Sequence of chain 1.K:
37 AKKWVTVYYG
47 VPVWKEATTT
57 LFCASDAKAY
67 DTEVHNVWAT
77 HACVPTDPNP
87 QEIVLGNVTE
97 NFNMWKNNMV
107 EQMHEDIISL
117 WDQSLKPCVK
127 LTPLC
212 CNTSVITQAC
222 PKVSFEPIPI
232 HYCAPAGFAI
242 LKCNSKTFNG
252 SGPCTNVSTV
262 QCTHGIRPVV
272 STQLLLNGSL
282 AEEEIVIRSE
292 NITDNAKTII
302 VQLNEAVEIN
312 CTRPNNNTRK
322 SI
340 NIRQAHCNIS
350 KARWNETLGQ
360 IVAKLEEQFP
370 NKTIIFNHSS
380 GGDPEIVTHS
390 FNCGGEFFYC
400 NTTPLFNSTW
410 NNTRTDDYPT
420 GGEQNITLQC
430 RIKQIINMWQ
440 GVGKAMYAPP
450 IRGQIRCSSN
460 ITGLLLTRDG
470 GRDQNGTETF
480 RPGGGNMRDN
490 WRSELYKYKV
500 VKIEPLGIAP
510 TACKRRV

This protein binds this small molecule.
Small molecule (SMILES): CC(=O)N[C@H]1[C@H](O[C@H]2[C@H](O)[C@@H](NC(C)=O)CO[C@@H]2CO)O[C@H](CO)[C@@H](O)[C@@H]1O

Binding-site contacts:
Ligand atom C8 contacts residue ILE374 of chain 1.K at 3.9 Å (hydrophobic).
Ligand atom C3 contacts residue ASN376 of chain 1.K at 3.6 Å.
Ligand atom C1 contacts residue HIS377 of chain 1.K at 4.1 Å.
Ligand atom O6 contacts residue ARG480 of chain 1.K at 3.8 Å.
Ligand atom C7 contacts residue ASN376 of chain 1.K at 3.4 Å.
Ligand atom O7 contacts residue ASN376 of chain 1.K at 3.9 Å.
Ligand atom C1 contacts residue ASN376 of chain 1.K at 1.4 Å.
Ligand atom C5 contacts residue HIS377 of chain 1.K at 4.4 Å.
Ligand atom C4 contacts residue ASN376 of chain 1.K at 4.2 Å.
Ligand atom C2 contacts residue ASN376 of chain 1.K at 2.4 Å.
Ligand atom C5 contacts residue ARG480 of chain 1.K at 4.0 Å.
Ligand atom O5 contacts residue ARG480 of chain 1.K at 2.9 Å (salt-bridge).
Ligand atom C8 contacts residue ASN376 of chain 1.K at 4.1 Å.
Ligand atom O5 contacts residue HIS377 of chain 1.K at 4.4 Å.
Ligand atom C5 contacts residue ASN376 of chain 1.K at 3.6 Å.
Ligand atom N2 contacts residue ASN376 of chain 1.K at 2.7 Å (h-bond).
Ligand atom C6 contacts residue ARG480 of chain 1.K at 4.0 Å.
Ligand atom C1 contacts residue ARG480 of chain 1.K at 3.8 Å.
Ligand atom C7 contacts residue ILE374 of chain 1.K at 4.1 Å (hydrophobic).
Ligand atom O5 contacts residue ASN376 of chain 1.K at 2.4 Å (h-bond).
Ligand atom O7 contacts residue ILE374 of chain 1.K at 3.8 Å.